Binding-site contacts:
Ligand atom C3 contacts residue ASN87 of chain 54.Q at 3.7 Å.
Ligand atom O5 contacts residue ASN87 of chain 54.Q at 2.3 Å (h-bond).
Ligand atom O5 contacts residue SER79 of chain 54.Q at 4.4 Å.
Ligand atom O7 contacts residue ASP85 of chain 54.Q at 4.3 Å.
Ligand atom C5 contacts residue ASN87 of chain 54.Q at 3.7 Å.
Ligand atom N2 contacts residue ASN87 of chain 54.Q at 2.9 Å (h-bond).
Ligand atom C7 contacts residue ASN87 of chain 54.Q at 3.6 Å.
Ligand atom C6 contacts residue LEU151 of chain 54.Q at 3.8 Å (hydrophobic).
Ligand atom C4 contacts residue ASN87 of chain 54.Q at 4.2 Å.
Ligand atom C1 contacts residue SER89 of chain 54.Q at 4.5 Å.
Ligand atom C2 contacts residue ASN87 of chain 54.Q at 2.4 Å.
Ligand atom C4 contacts residue LEU151 of chain 54.Q at 4.4 Å (hydrophobic).
Ligand atom C1 contacts residue ASN87 of chain 54.Q at 1.4 Å.
Ligand atom C5 contacts residue LEU151 of chain 54.Q at 4.1 Å (hydrophobic).
Ligand atom O6 contacts residue LEU151 of chain 54.Q at 3.4 Å.
Ligand atom O7 contacts residue ASN87 of chain 54.Q at 3.9 Å.
Ligand atom O4 contacts residue LEU151 of chain 54.Q at 3.7 Å.
Ligand atom O5 contacts residue SER89 of chain 54.Q at 4.1 Å.
Ligand atom C5 contacts residue SER89 of chain 54.Q at 4.3 Å.

Sequence of chain 54.Q:
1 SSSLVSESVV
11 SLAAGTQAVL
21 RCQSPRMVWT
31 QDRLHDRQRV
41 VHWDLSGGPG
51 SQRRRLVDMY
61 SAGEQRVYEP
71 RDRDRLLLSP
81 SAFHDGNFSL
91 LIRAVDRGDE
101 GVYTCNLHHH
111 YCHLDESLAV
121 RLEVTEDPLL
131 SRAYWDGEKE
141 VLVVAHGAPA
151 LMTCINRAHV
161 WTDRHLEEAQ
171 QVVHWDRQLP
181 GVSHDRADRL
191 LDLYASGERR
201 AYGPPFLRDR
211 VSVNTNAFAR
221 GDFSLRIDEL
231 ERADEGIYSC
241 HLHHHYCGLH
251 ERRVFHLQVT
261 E

A protein and the small-molecule ligand that binds it are described below.
Small molecule (SMILES): CC(=O)N[C@@H]1[C@@H](O)[C@H](O)[C@@H](CO)O[C@H]1O